Sequence of chain 2.E:
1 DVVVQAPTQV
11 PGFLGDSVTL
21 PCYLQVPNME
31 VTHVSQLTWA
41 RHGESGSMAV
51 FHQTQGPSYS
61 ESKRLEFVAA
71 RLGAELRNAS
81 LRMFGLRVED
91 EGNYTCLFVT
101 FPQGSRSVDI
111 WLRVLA

This small molecule binds to this protein.
Small molecule (SMILES): CC(=O)N[C@H]1[C@H](O[C@H]2[C@H](O)[C@@H](NC(C)=O)CO[C@@H]2CO[C@@H]2O[C@@H](C)[C@@H](O)[C@@H](O)[C@@H]2O)O[C@H](CO)[C@@H](O[C@@H]2O[C@H](CO)[C@@H](O)[C@H](O[C@H]3O[C@H](CO)[C@@H](O)[C@H](O)[C@@H]3O)[C@@H]2O)[C@@H]1O

Binding-site contacts:
Ligand atom C8 contacts residue GLU91 of chain 2.E at 3.8 Å.
Ligand atom O7 contacts residue TRP111 of chain 2.E at 3.6 Å.
Ligand atom C3 contacts residue ASN93 of chain 2.E at 3.1 Å.
Ligand atom O4 contacts residue TRP111 of chain 2.E at 3.4 Å.
Ligand atom O5 contacts residue TRP111 of chain 2.E at 4.3 Å.
Ligand atom C4 contacts residue TRP111 of chain 2.E at 4.0 Å (hydrophobic).
Ligand atom C3 contacts residue TRP111 of chain 2.E at 3.7 Å (hydrophobic).
Ligand atom N2 contacts residue GLY92 of chain 2.E at 4.2 Å.
Ligand atom C6 contacts residue ASN93 of chain 2.E at 3.1 Å.
Ligand atom C7 contacts residue TRP111 of chain 2.E at 3.8 Å (hydrophobic).
Ligand atom C1 contacts residue ASN93 of chain 2.E at 1.4 Å.
Ligand atom O7 contacts residue ASN93 of chain 2.E at 3.9 Å.
Ligand atom N2 contacts residue TRP111 of chain 2.E at 3.5 Å.
Ligand atom C5 contacts residue ASN93 of chain 2.E at 3.5 Å.
Ligand atom C2 contacts residue ASN93 of chain 2.E at 1.8 Å.
Ligand atom C8 contacts residue GLY92 of chain 2.E at 3.6 Å.
Ligand atom C1 contacts residue TRP111 of chain 2.E at 3.9 Å (hydrophobic).
Ligand atom O5 contacts residue ASN93 of chain 2.E at 2.3 Å (h-bond).
Ligand atom C8 contacts residue TRP111 of chain 2.E at 3.3 Å (hydrophobic).
Ligand atom N2 contacts residue ASN93 of chain 2.E at 2.5 Å (h-bond).
Ligand atom O3 contacts residue TRP111 of chain 2.E at 4.3 Å.
Ligand atom C6 contacts residue HIS42 of chain 2.E at 4.3 Å.
Ligand atom C5 contacts residue TRP111 of chain 2.E at 3.7 Å (hydrophobic).
Ligand atom C7 contacts residue ASN93 of chain 2.E at 3.5 Å.
Ligand atom C7 contacts residue GLY92 of chain 2.E at 4.2 Å.
Ligand atom C4 contacts residue ASN93 of chain 2.E at 3.6 Å.
Ligand atom O5 contacts residue ASN93 of chain 2.E at 4.1 Å.
Ligand atom O3 contacts residue ASN93 of chain 2.E at 4.0 Å.
Ligand atom C5 contacts residue ASN93 of chain 2.E at 4.0 Å.
Ligand atom C2 contacts residue TRP111 of chain 2.E at 4.1 Å (hydrophobic).